Sequence of chain 1.E:
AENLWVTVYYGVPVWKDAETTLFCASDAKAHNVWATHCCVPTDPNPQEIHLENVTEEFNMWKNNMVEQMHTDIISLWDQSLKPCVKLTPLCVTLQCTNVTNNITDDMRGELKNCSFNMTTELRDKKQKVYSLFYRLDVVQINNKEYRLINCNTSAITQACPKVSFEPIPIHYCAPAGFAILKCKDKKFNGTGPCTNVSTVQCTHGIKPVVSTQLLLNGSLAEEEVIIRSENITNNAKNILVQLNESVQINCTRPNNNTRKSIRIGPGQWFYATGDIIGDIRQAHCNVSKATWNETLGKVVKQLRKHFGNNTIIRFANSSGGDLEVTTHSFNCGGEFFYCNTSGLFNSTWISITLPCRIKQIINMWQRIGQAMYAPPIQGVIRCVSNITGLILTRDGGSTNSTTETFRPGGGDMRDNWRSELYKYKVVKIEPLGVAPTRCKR

A protein and the small-molecule ligand that binds it are described below.
Small molecule (SMILES): CC(=O)N[C@H]1[C@H](O[C@H]2[C@H](O)[C@@H](NC(C)=O)CO[C@@H]2CO)O[C@H](CO)[C@@H](O)[C@@H]1O

Binding-site contacts:
Ligand atom C6 contacts residue ASN249 of chain 1.E at 4.2 Å.
Ligand atom C7 contacts residue NAG1 of chain 1.XA at 4.5 Å.
Ligand atom C8 contacts residue THR248 of chain 1.E at 4.2 Å.
Ligand atom C8 contacts residue ASN246 of chain 1.E at 3.1 Å.
Ligand atom C2 contacts residue ASN246 of chain 1.E at 2.5 Å.
Ligand atom O7 contacts residue ASN246 of chain 1.E at 3.0 Å (h-bond).
Ligand atom C3 contacts residue ASN246 of chain 1.E at 3.8 Å.
Ligand atom N2 contacts residue THR248 of chain 1.E at 4.1 Å.
Ligand atom C1 contacts residue ASN246 of chain 1.E at 1.5 Å.
Ligand atom C1 contacts residue ASN249 of chain 1.E at 3.9 Å.
Ligand atom C5 contacts residue ASN246 of chain 1.E at 3.7 Å.
Ligand atom O7 contacts residue NAG1 of chain 1.XA at 4.3 Å.
Ligand atom C8 contacts residue NAG1 of chain 1.XA at 3.7 Å.
Ligand atom C7 contacts residue ASN246 of chain 1.E at 3.1 Å.
Ligand atom O5 contacts residue ASN246 of chain 1.E at 2.4 Å (h-bond).
Ligand atom C4 contacts residue ASN246 of chain 1.E at 4.3 Å.
Ligand atom O5 contacts residue ASN249 of chain 1.E at 3.9 Å.
Ligand atom C1 contacts residue THR248 of chain 1.E at 4.4 Å.
Ligand atom N2 contacts residue ASN246 of chain 1.E at 3.0 Å (h-bond).